Binding-site contacts:
Ligand atom OAB contacts residue ALA315 of chain 1.B at 3.0 Å (h-bond).
Ligand atom OAD contacts residue LYS64 of chain 1.B at 3.3 Å (salt-bridge).
Ligand atom OAF contacts residue GLY60 of chain 1.B at 4.0 Å.
Ligand atom CAG contacts residue LEU116 of chain 1.B at 3.7 Å (hydrophobic).
Ligand atom CAR contacts residue SER61 of chain 1.B at 3.0 Å.
Ligand atom CAM contacts residue ALA315 of chain 1.B at 3.3 Å (hydrophobic).
Ligand atom CAU contacts residue SER61 of chain 1.B at 3.6 Å.
Ligand atom CAQ contacts residue ARG201 of chain 1.B at 3.7 Å.
Ligand atom CAV contacts residue SER61 of chain 1.B at 3.3 Å.
Ligand atom OAD contacts residue ASN149 of chain 1.B at 3.7 Å.
Ligand atom OAC contacts residue ASN149 of chain 1.B at 2.8 Å (h-bond).
Ligand atom OAA contacts residue GLY317 of chain 1.B at 3.9 Å.
Ligand atom OAD contacts residue TYR218 of chain 1.B at 3.5 Å.
Ligand atom OAB contacts residue GLY314 of chain 1.B at 3.4 Å.
Ligand atom OAA contacts residue ARG201 of chain 1.B at 2.8 Å (salt-bridge).
Ligand atom SAW contacts residue SER61 of chain 1.B at 3.6 Å (h-bond).
Ligand atom CAH contacts residue LEU116 of chain 1.B at 4.0 Å (hydrophobic).
Ligand atom CAG contacts residue TYR147 of chain 1.B at 3.9 Å (hydrophobic).
Ligand atom CAR contacts residue GLY314 of chain 1.B at 3.9 Å.
Ligand atom CAJ contacts residue GLY317 of chain 1.B at 3.6 Å.
Ligand atom CAJ contacts residue THR316 of chain 1.B at 3.3 Å.
Ligand atom SAP contacts residue TYR147 of chain 1.B at 4.0 Å.
Ligand atom CAR contacts residue ALA315 of chain 1.B at 3.1 Å (hydrophobic).
Ligand atom OAC contacts residue TYR218 of chain 1.B at 4.0 Å.
Ligand atom OAE contacts residue ARG201 of chain 1.B at 3.3 Å (salt-bridge).
Ligand atom OAF contacts residue GLY314 of chain 1.B at 3.6 Å.
Ligand atom OAC contacts residue GLN117 of chain 1.B at 3.5 Å (h-bond).
Ligand atom CAL contacts residue THR316 of chain 1.B at 3.5 Å.
Ligand atom OAF contacts residue ALA315 of chain 1.B at 2.7 Å (h-bond).
Ligand atom CAL contacts residue GLY317 of chain 1.B at 3.5 Å.
Ligand atom CAH contacts residue GLN117 of chain 1.B at 3.8 Å.
Ligand atom OAD contacts residue SER61 of chain 1.B at 2.5 Å (h-bond).
Ligand atom CAG contacts residue LEU290 of chain 1.B at 3.9 Å (hydrophobic).
Ligand atom CAJ contacts residue ASN340 of chain 1.B at 3.5 Å.
Ligand atom CAL contacts residue ASN340 of chain 1.B at 3.4 Å.
Ligand atom NAO contacts residue ALA315 of chain 1.B at 2.7 Å (h-bond).
Ligand atom SAW contacts residue ASN149 of chain 1.B at 3.9 Å.
Ligand atom OAB contacts residue SER61 of chain 1.B at 3.8 Å.
Ligand atom CAN contacts residue ALA315 of chain 1.B at 3.6 Å (hydrophobic).
Ligand atom OAF contacts residue SER61 of chain 1.B at 2.7 Å (h-bond).

Sequence of chain 1.B:
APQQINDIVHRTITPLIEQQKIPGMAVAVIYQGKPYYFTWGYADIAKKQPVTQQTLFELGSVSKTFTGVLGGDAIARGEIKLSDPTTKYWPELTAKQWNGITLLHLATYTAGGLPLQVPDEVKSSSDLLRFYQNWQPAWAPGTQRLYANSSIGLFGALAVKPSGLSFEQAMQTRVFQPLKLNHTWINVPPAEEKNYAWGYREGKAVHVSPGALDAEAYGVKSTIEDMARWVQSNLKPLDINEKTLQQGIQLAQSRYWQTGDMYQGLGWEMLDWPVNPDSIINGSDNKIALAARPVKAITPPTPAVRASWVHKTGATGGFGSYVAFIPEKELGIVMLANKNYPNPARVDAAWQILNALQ

This small molecule binds to this protein.
Small molecule (SMILES): O=C(O)c1ccc(CCNS(=O)(=O)c2ccsc2C(=O)O)cc1